The small molecule below binds the protein below.
Small molecule (SMILES): N#C[Fe](C#N)(C#N)(C#N)(C#N)C#N

Sequence of chain 1.A:
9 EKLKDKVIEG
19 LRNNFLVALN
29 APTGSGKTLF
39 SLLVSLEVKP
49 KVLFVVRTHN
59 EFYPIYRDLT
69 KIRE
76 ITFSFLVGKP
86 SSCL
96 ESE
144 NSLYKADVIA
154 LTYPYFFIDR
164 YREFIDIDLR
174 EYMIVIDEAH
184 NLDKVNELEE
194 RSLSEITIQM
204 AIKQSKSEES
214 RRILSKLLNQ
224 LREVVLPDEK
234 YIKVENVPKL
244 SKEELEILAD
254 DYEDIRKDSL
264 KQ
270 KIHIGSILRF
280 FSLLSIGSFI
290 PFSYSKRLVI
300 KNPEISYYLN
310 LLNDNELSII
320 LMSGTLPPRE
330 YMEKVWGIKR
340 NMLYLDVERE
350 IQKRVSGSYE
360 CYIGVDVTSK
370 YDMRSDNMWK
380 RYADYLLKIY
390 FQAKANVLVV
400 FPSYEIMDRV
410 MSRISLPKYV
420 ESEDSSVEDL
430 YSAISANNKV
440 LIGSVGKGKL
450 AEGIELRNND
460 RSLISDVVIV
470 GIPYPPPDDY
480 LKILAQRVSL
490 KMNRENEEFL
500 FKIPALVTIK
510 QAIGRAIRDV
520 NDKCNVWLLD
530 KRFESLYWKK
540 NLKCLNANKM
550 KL

Binding-site contacts:
Ligand atom N21 contacts residue TYR370 of chain 1.A at 3.0 Å (h-bond).
Ligand atom N22 contacts residue LYS233 of chain 1.A at 3.3 Å (salt-bridge).
Ligand atom N11 contacts residue ARG373 of chain 1.A at 4.2 Å.
Ligand atom N22 contacts residue PRO475 of chain 1.A at 3.3 Å.
Ligand atom N11 contacts residue TYR370 of chain 1.A at 3.9 Å.
Ligand atom C22 contacts residue LYS233 of chain 1.A at 4.2 Å.
Ligand atom N25 contacts residue PRO476 of chain 1.A at 4.0 Å.
Ligand atom N22 contacts residue PRO476 of chain 1.A at 3.5 Å.
Ligand atom N23 contacts residue PRO476 of chain 1.A at 4.3 Å.
Ligand atom N21 contacts residue SER368 of chain 1.A at 4.2 Å.
Ligand atom N23 contacts residue PRO475 of chain 1.A at 4.1 Å.
Ligand atom C21 contacts residue PRO476 of chain 1.A at 4.0 Å (hydrophobic).
Ligand atom C22 contacts residue PRO475 of chain 1.A at 3.9 Å (hydrophobic).
Ligand atom C26 contacts residue ARG373 of chain 1.A at 3.6 Å.
Ligand atom C11 contacts residue ARG373 of chain 1.A at 4.1 Å.
Ligand atom C22 contacts residue PRO476 of chain 1.A at 3.6 Å (hydrophobic).
Ligand atom N24 contacts residue ARG373 of chain 1.A at 3.4 Å (salt-bridge).
Ligand atom C23 contacts residue PRO476 of chain 1.A at 4.1 Å (hydrophobic).
Ligand atom N21 contacts residue ARG373 of chain 1.A at 3.2 Å (salt-bridge).
Ligand atom C11 contacts residue TYR370 of chain 1.A at 4.1 Å (hydrophobic).
Ligand atom C26 contacts residue TYR370 of chain 1.A at 3.8 Å (hydrophobic).
Ligand atom C23 contacts residue PRO475 of chain 1.A at 4.4 Å (hydrophobic).
Ligand atom N21 contacts residue LYS369 of chain 1.A at 3.9 Å.
Ligand atom C24 contacts residue ARG373 of chain 1.A at 3.7 Å.